Binding-site contacts:
Ligand atom C1 contacts residue GLU245 of chain 1.B at 4.3 Å.
Ligand atom C4 contacts residue HIS256 of chain 1.B at 3.8 Å.
Ligand atom C3 contacts residue HIS256 of chain 1.B at 3.9 Å.
Ligand atom O4 contacts residue ARG244 of chain 1.B at 3.2 Å.
Ligand atom C5 contacts residue ARG244 of chain 1.B at 4.5 Å.
Ligand atom O6 contacts residue LYS194 of chain 1.B at 3.5 Å (salt-bridge).
Ligand atom C2 contacts residue LEU174 of chain 1.B at 3.4 Å (hydrophobic).
Ligand atom O1 contacts residue LEU174 of chain 1.B at 4.3 Å.
Ligand atom O1 contacts residue GLU245 of chain 1.B at 3.3 Å (salt-bridge).
Ligand atom C5 contacts residue GLU245 of chain 1.B at 3.9 Å.
Ligand atom O6 contacts residue GLU245 of chain 1.B at 4.4 Å.
Ligand atom O5 contacts residue GLU245 of chain 1.B at 4.1 Å.
Ligand atom O1 contacts residue LYS194 of chain 1.B at 3.1 Å.
Ligand atom O3 contacts residue LEU257 of chain 1.B at 3.2 Å.
Ligand atom C2 contacts residue ARG190 of chain 1.B at 4.3 Å.
Ligand atom O6 contacts residue ARG244 of chain 1.B at 4.5 Å.
Ligand atom C6 contacts residue ARG244 of chain 1.B at 3.9 Å.
Ligand atom O4 contacts residue LEU249 of chain 1.B at 2.8 Å (h-bond).
Ligand atom C6 contacts residue LEU249 of chain 1.B at 3.1 Å (hydrophobic).
Ligand atom C2 contacts residue LYS194 of chain 1.B at 4.4 Å.
Ligand atom O6 contacts residue LEU249 of chain 1.B at 4.4 Å.
Ligand atom O3 contacts residue LEU174 of chain 1.B at 3.6 Å.
Ligand atom C5 contacts residue LEU249 of chain 1.B at 3.8 Å (hydrophobic).
Ligand atom O3 contacts residue ARG244 of chain 1.B at 4.2 Å.
Ligand atom C5 contacts residue LYS194 of chain 1.B at 3.8 Å.
Ligand atom O4 contacts residue HIS256 of chain 1.B at 3.5 Å.
Ligand atom C3 contacts residue LEU174 of chain 1.B at 4.0 Å (hydrophobic).
Ligand atom O5 contacts residue LYS194 of chain 1.B at 2.6 Å (salt-bridge).
Ligand atom O2 contacts residue ARG190 of chain 1.B at 3.7 Å.
Ligand atom C6 contacts residue LYS194 of chain 1.B at 4.2 Å.
Ligand atom C6 contacts residue TYR250 of chain 1.B at 4.3 Å (hydrophobic).
Ligand atom C4 contacts residue LEU249 of chain 1.B at 3.3 Å (hydrophobic).
Ligand atom O6 contacts residue ASN248 of chain 1.B at 3.7 Å.
Ligand atom C6 contacts residue ASN248 of chain 1.B at 3.9 Å.
Ligand atom O3 contacts residue HIS256 of chain 1.B at 3.0 Å (h-bond).
Ligand atom O2 contacts residue LEU174 of chain 1.B at 2.2 Å (h-bond).
Ligand atom C1 contacts residue LYS194 of chain 1.B at 3.0 Å.
Ligand atom O2 contacts residue THR175 of chain 1.B at 4.1 Å.

Sequence of chain 1.B:
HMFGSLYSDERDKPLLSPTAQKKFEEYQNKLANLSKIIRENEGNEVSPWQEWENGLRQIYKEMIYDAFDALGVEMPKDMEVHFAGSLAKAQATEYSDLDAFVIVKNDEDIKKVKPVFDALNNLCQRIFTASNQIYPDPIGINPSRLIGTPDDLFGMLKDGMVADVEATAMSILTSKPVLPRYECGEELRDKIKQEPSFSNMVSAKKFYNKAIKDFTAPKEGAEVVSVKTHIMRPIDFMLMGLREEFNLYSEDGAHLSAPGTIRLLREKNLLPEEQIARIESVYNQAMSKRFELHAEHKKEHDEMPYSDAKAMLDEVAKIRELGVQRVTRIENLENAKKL

A small-molecule ligand and the protein it binds are described below.
Small molecule (SMILES): OC[C@H]1O[C@H](O)[C@H](O)[C@@H](O)[C@@H]1O